Sequence of chain 1.D:
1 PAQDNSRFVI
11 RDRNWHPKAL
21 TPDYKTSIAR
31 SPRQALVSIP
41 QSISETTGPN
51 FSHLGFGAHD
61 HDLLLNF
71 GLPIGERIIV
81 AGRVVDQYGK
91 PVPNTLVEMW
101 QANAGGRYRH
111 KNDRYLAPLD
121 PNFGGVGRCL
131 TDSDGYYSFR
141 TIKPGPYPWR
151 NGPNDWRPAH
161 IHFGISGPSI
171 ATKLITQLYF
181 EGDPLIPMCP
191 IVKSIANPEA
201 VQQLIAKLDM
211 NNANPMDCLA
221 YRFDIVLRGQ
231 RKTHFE

Sequence of chain 1.C:
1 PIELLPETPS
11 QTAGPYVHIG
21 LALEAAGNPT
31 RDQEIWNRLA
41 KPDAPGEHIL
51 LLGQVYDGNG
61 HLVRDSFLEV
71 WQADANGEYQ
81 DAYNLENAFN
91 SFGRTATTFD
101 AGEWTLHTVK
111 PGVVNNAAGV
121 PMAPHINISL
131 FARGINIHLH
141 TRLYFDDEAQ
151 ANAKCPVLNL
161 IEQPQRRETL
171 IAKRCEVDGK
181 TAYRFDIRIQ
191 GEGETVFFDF

Binding-site contacts:
Ligand atom C3 contacts residue ARG157 of chain 1.D at 4.1 Å.
Ligand atom C7 contacts residue ILE191 of chain 1.D at 4.0 Å (hydrophobic).
Ligand atom C5 contacts residue PRO15 of chain 1.C at 3.7 Å (hydrophobic).
Ligand atom C2 contacts residue ARG157 of chain 1.D at 3.5 Å.
Ligand atom O4 contacts residue ARG157 of chain 1.D at 3.8 Å.
Ligand atom C6 contacts residue PRO15 of chain 1.C at 4.1 Å (hydrophobic).
Ligand atom O1 contacts residue TYR24 of chain 1.D at 2.3 Å (h-bond).
Ligand atom C4 contacts residue TRP149 of chain 1.D at 4.2 Å (hydrophobic).
Ligand atom C6 contacts residue ARG157 of chain 1.D at 4.2 Å.
Ligand atom C7 contacts residue TYR24 of chain 1.D at 3.5 Å (hydrophobic).
Ligand atom C6 contacts residue TYR147 of chain 1.D at 3.8 Å (hydrophobic).
Ligand atom C4 contacts residue ILE191 of chain 1.D at 4.0 Å (hydrophobic).
Ligand atom O1 contacts residue PRO15 of chain 1.C at 4.2 Å.
Ligand atom C4 contacts residue PRO15 of chain 1.C at 3.4 Å (hydrophobic).
Ligand atom N1 contacts residue ARG157 of chain 1.D at 3.9 Å.
Ligand atom N1 contacts residue FE1 of chain 1.P at 2.8 Å.
Ligand atom C7 contacts residue PRO15 of chain 1.C at 3.8 Å (hydrophobic).
Ligand atom O3 contacts residue GLN177 of chain 1.D at 3.9 Å.
Ligand atom C6 contacts residue FE1 of chain 1.P at 4.0 Å.
Ligand atom C3 contacts residue ILE191 of chain 1.D at 3.6 Å (hydrophobic).
Ligand atom O4 contacts residue TYR147 of chain 1.D at 4.0 Å.
Ligand atom O3 contacts residue HIS162 of chain 1.D at 3.0 Å.
Ligand atom O2 contacts residue TRP149 of chain 1.D at 3.4 Å.
Ligand atom C2 contacts residue HIS162 of chain 1.D at 4.1 Å.
Ligand atom O1 contacts residue THR12 of chain 1.C at 4.1 Å.
Ligand atom C2 contacts residue FE1 of chain 1.P at 2.9 Å.
Ligand atom C3 contacts residue GLY14 of chain 1.C at 3.9 Å.
Ligand atom C2 contacts residue PRO15 of chain 1.C at 4.1 Å (hydrophobic).
Ligand atom O4 contacts residue TYR108 of chain 1.D at 3.2 Å (h-bond).
Ligand atom O3 contacts residue ARG157 of chain 1.D at 2.9 Å (salt-bridge).
Ligand atom C5 contacts residue TRP149 of chain 1.D at 3.9 Å (hydrophobic).
Ligand atom O3 contacts residue FE1 of chain 1.P at 2.4 Å.
Ligand atom O2 contacts residue TYR24 of chain 1.D at 4.1 Å.
Ligand atom O4 contacts residue HIS160 of chain 1.D at 3.4 Å (h-bond).
Ligand atom C7 contacts residue TRP149 of chain 1.D at 3.9 Å (hydrophobic).
Ligand atom O1 contacts residue ARG133 of chain 1.C at 3.9 Å.
Ligand atom O3 contacts residue HIS160 of chain 1.D at 3.5 Å (h-bond).
Ligand atom C3 contacts residue PRO15 of chain 1.C at 3.6 Å (hydrophobic).
Ligand atom O4 contacts residue FE1 of chain 1.P at 2.1 Å.
Ligand atom O1 contacts residue ILE191 of chain 1.D at 3.8 Å.

A protein and the small-molecule ligand that binds it are described below.
Small molecule (SMILES): O=C(O)c1cc[n+]([O-])c(O)c1